The small molecule below binds the protein below.
Small molecule (SMILES): Cc1ncsc1-c1cc2c(cc1F)[C@@H](NC(=O)[C@@H]1C[C@@H](O)CN1C(=O)[C@@H](NC(=O)C1(F)CC1)C(C)(C)C)CCC2

Sequence of chain 1.I:
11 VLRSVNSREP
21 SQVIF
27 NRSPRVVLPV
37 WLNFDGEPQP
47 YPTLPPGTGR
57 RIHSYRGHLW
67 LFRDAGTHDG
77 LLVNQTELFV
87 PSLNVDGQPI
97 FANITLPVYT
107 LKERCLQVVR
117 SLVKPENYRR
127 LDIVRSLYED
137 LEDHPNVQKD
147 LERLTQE

Binding-site contacts:
Ligand atom O1 contacts residue SER60 of chain 1.I at 2.7 Å (h-bond).
Ligand atom C10 contacts residue TRP37 of chain 1.I at 3.8 Å (hydrophobic).
Ligand atom C28 contacts residue ARG18 of chain 1.I at 3.5 Å.
Ligand atom O4 contacts residue PHE40 of chain 1.I at 3.8 Å.
Ligand atom C11 contacts residue TRP66 of chain 1.I at 3.4 Å (hydrophobic).
Ligand atom C29 contacts residue TYR61 of chain 1.I at 3.5 Å (hydrophobic).
Ligand atom C11 contacts residue TYR47 of chain 1.I at 3.4 Å (hydrophobic).
Ligand atom C9 contacts residue TRP37 of chain 1.I at 3.7 Å (hydrophobic).
Ligand atom O1 contacts residue TYR61 of chain 1.I at 3.6 Å (h-bond).
Ligand atom O2 contacts residue TYR47 of chain 1.I at 2.9 Å (h-bond).
Ligand atom C22 contacts residue ARG56 of chain 1.I at 3.8 Å.
Ligand atom C17 contacts residue TYR47 of chain 1.I at 3.5 Å (hydrophobic).
Ligand atom C28 contacts residue ASN16 of chain 1.I at 3.2 Å.
Ligand atom C5 contacts residue TYR47 of chain 1.I at 3.7 Å (hydrophobic).
Ligand atom O3 contacts residue TYR61 of chain 1.I at 3.4 Å.
Ligand atom C22 contacts residue PRO48 of chain 1.I at 3.1 Å (hydrophobic).
Ligand atom C12 contacts residue HIS59 of chain 1.I at 3.5 Å.
Ligand atom C13 contacts residue TYR47 of chain 1.I at 3.6 Å (hydrophobic).
Ligand atom N4 contacts residue ARG56 of chain 1.I at 3.0 Å (salt-bridge).
Ligand atom C10 contacts residue TRP66 of chain 1.I at 3.8 Å (hydrophobic).
Ligand atom F2 contacts residue ILE58 of chain 1.I at 3.8 Å.
Ligand atom O4 contacts residue TYR61 of chain 1.I at 3.5 Å.
Ligand atom C16 contacts residue TYR47 of chain 1.I at 3.4 Å (hydrophobic).
Ligand atom C9 contacts residue TYR47 of chain 1.I at 3.7 Å (hydrophobic).
Ligand atom C12 contacts residue TYR47 of chain 1.I at 3.8 Å (hydrophobic).
Ligand atom C2 contacts residue TYR61 of chain 1.I at 3.4 Å (hydrophobic).
Ligand atom F2 contacts residue TYR47 of chain 1.I at 3.3 Å.
Ligand atom F2 contacts residue TRP66 of chain 1.I at 3.5 Å.
Ligand atom C13 contacts residue HIS59 of chain 1.I at 3.8 Å.
Ligand atom O1 contacts residue HIS64 of chain 1.I at 2.9 Å (h-bond).
Ligand atom N3 contacts residue HIS59 of chain 1.I at 3.1 Å (h-bond).
Ligand atom C10 contacts residue HIS64 of chain 1.I at 3.6 Å.
Ligand atom O4 contacts residue HIS64 of chain 1.I at 3.5 Å.
Ligand atom C8 contacts residue TYR61 of chain 1.I at 3.5 Å (hydrophobic).
Ligand atom C22 contacts residue LEU50 of chain 1.I at 3.6 Å (hydrophobic).
Ligand atom C19 contacts residue ILE58 of chain 1.I at 3.7 Å (hydrophobic).
Ligand atom S1 contacts residue PRO48 of chain 1.I at 3.5 Å (h-bond).
Ligand atom N1 contacts residue TYR61 of chain 1.I at 3.4 Å.
Ligand atom C29 contacts residue ARG18 of chain 1.I at 3.5 Å.
Ligand atom C10 contacts residue SER60 of chain 1.I at 3.7 Å.